Sequence of chain 1.A:
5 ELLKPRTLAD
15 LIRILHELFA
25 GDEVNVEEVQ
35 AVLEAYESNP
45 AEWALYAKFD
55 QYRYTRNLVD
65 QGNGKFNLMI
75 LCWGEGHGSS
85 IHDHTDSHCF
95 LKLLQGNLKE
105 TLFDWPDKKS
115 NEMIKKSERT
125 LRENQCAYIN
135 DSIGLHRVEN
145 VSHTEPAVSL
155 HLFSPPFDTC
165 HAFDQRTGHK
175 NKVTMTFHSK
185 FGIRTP

The protein below binds the small molecule below.
Small molecule (SMILES): N[C@@H](CCS)C(=O)O

Binding-site contacts:
Ligand atom CA contacts residue FE1 of chain 1.B at 4.1 Å.
Ligand atom OXT contacts residue PHE157 of chain 1.A at 3.5 Å.
Ligand atom CA contacts residue MET179 of chain 1.A at 4.3 Å (hydrophobic).
Ligand atom CB contacts residue TYR58 of chain 1.A at 4.0 Å (hydrophobic).
Ligand atom CB contacts residue PHE157 of chain 1.A at 4.4 Å (hydrophobic).
Ligand atom C contacts residue PHE157 of chain 1.A at 4.2 Å (hydrophobic).
Ligand atom OXT contacts residue MET179 of chain 1.A at 3.4 Å (h-bond).
Ligand atom SD contacts residue PHE157 of chain 1.A at 4.0 Å.
Ligand atom SD contacts residue FE1 of chain 1.B at 2.2 Å.
Ligand atom CA contacts residue TYR58 of chain 1.A at 4.0 Å (hydrophobic).
Ligand atom O contacts residue MET179 of chain 1.A at 3.8 Å.
Ligand atom CG contacts residue LEU75 of chain 1.A at 4.4 Å (hydrophobic).
Ligand atom C contacts residue ARG60 of chain 1.A at 3.4 Å.
Ligand atom SD contacts residue CYS93 of chain 1.A at 3.6 Å.
Ligand atom C contacts residue MET179 of chain 1.A at 3.5 Å (hydrophobic).
Ligand atom SD contacts residue HIS140 of chain 1.A at 3.7 Å.
Ligand atom O contacts residue ARG60 of chain 1.A at 3.1 Å (salt-bridge).
Ligand atom CG contacts residue FE1 of chain 1.B at 2.9 Å.
Ligand atom N contacts residue FE1 of chain 1.B at 3.6 Å.
Ligand atom O contacts residue TYR58 of chain 1.A at 2.8 Å (h-bond).
Ligand atom CB contacts residue HIS86 of chain 1.A at 4.2 Å.
Ligand atom N contacts residue HIS88 of chain 1.A at 4.0 Å.
Ligand atom CB contacts residue HIS155 of chain 1.A at 4.1 Å.
Ligand atom C contacts residue TYR58 of chain 1.A at 3.9 Å (hydrophobic).
Ligand atom CB contacts residue LEU75 of chain 1.A at 3.5 Å (hydrophobic).
Ligand atom CB contacts residue FE1 of chain 1.B at 4.0 Å.
Ligand atom CG contacts residue HIS86 of chain 1.A at 3.4 Å.
Ligand atom N contacts residue HIS86 of chain 1.A at 3.8 Å.
Ligand atom N contacts residue MET179 of chain 1.A at 4.3 Å.
Ligand atom CG contacts residue HIS140 of chain 1.A at 4.3 Å.
Ligand atom O contacts residue LEU75 of chain 1.A at 3.8 Å.
Ligand atom C contacts residue LEU75 of chain 1.A at 4.2 Å (hydrophobic).
Ligand atom SD contacts residue HIS155 of chain 1.A at 3.4 Å (h-bond).
Ligand atom CG contacts residue HIS155 of chain 1.A at 3.8 Å.
Ligand atom SD contacts residue HIS86 of chain 1.A at 3.7 Å.
Ligand atom CA contacts residue HIS86 of chain 1.A at 3.9 Å.
Ligand atom N contacts residue PHE157 of chain 1.A at 3.6 Å.
Ligand atom OXT contacts residue ARG60 of chain 1.A at 2.9 Å (salt-bridge).
Ligand atom CA contacts residue PHE157 of chain 1.A at 4.3 Å (hydrophobic).
Ligand atom SD contacts residue HIS88 of chain 1.A at 3.7 Å.